Sequence of chain 1.E:
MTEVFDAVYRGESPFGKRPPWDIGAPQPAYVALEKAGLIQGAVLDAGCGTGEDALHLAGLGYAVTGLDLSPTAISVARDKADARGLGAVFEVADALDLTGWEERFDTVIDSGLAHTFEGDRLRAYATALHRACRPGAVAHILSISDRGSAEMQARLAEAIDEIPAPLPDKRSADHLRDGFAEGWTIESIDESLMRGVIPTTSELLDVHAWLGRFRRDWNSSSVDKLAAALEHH

A protein and the small-molecule ligand that binds it are described below.
Small molecule (SMILES): CS[C@@H]1SC[C@H]2C(=O)N(C)[C@@H](C(C)C)C(=O)OC[C@@H](N)C(=O)N[C@@H](C)C(=O)N(C)[C@@H]1C(=O)N(C)[C@@H](C(C)C)C(=O)OC[C@@H](N)C(=O)N[C@@H](C)C(=O)N2C

Binding-site contacts:
Ligand atom CB contacts residue PRO40 of chain 1.E at 3.6 Å (hydrophobic).
Ligand atom OG contacts residue PHE35 of chain 1.E at 3.5 Å.
Ligand atom CB contacts residue QUI1 of chain 1.V at 3.1 Å.
Ligand atom SG contacts residue HIS135 of chain 1.E at 3.7 Å.
Ligand atom CA contacts residue HIS135 of chain 1.E at 3.7 Å.
Ligand atom CB contacts residue QUI1 of chain 1.U at 3.1 Å.
Ligand atom OG contacts residue ILE183 of chain 1.E at 3.5 Å.
Ligand atom C contacts residue QUI1 of chain 1.V at 3.7 Å.
Ligand atom O contacts residue ARG198 of chain 1.E at 2.9 Å (salt-bridge).
Ligand atom C contacts residue ARG198 of chain 1.E at 3.6 Å.
Ligand atom O contacts residue THR136 of chain 1.E at 3.7 Å.
Ligand atom OG contacts residue QUI1 of chain 1.V at 3.5 Å.
Ligand atom CG1 contacts residue ARG198 of chain 1.E at 3.3 Å.
Ligand atom CD contacts residue TRP41 of chain 1.E at 3.3 Å (hydrophobic).
Ligand atom O contacts residue TRP41 of chain 1.E at 3.5 Å.
Ligand atom C contacts residue QUI1 of chain 1.U at 3.7 Å.
Ligand atom O contacts residue QUI1 of chain 1.U at 3.2 Å.
Ligand atom N contacts residue QUI1 of chain 1.U at 1.3 Å.
Ligand atom CA contacts residue PHE35 of chain 1.E at 3.7 Å (hydrophobic).
Ligand atom SG contacts residue TRP41 of chain 1.E at 3.6 Å.
Ligand atom CN contacts residue PHE25 of chain 1.E at 3.7 Å (hydrophobic).
Ligand atom CA contacts residue GLN173 of chain 1.E at 3.4 Å.
Ligand atom CB contacts residue TRP41 of chain 1.E at 3.6 Å (hydrophobic).
Ligand atom SG contacts residue THR136 of chain 1.E at 3.7 Å.
Ligand atom CA contacts residue QUI1 of chain 1.U at 2.5 Å.
Ligand atom O contacts residue HIS135 of chain 1.E at 3.5 Å (h-bond).
Ligand atom O contacts residue THR136 of chain 1.E at 3.4 Å.
Ligand atom CN contacts residue HIS135 of chain 1.E at 3.4 Å.
Ligand atom O contacts residue PHE35 of chain 1.E at 3.3 Å.
Ligand atom C contacts residue ILE183 of chain 1.E at 3.5 Å (hydrophobic).
Ligand atom SG contacts residue PHE25 of chain 1.E at 3.7 Å.
Ligand atom CN contacts residue QUI1 of chain 1.U at 3.5 Å.
Ligand atom O contacts residue ILE183 of chain 1.E at 3.1 Å.
Ligand atom CA contacts residue QUI1 of chain 1.V at 2.4 Å.
Ligand atom CD contacts residue SAH1 of chain 1.S at 3.3 Å.
Ligand atom O contacts residue HIS135 of chain 1.E at 3.4 Å (h-bond).
Ligand atom O contacts residue MET21 of chain 1.E at 3.5 Å.
Ligand atom CN contacts residue ILE164 of chain 1.E at 3.7 Å (hydrophobic).
Ligand atom CG2 contacts residue SER169 of chain 1.E at 3.7 Å.
Ligand atom N contacts residue QUI1 of chain 1.V at 1.3 Å.